Sequence of chain 1.A:
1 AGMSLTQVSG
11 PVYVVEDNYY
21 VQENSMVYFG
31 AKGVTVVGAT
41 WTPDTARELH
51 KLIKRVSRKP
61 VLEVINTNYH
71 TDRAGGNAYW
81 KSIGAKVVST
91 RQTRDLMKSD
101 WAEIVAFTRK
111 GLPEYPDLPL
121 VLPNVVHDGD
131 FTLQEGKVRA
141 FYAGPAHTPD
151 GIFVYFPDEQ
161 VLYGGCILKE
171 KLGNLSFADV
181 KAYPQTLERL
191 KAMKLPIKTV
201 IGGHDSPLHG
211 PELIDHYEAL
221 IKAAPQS

Binding-site contacts:
Ligand atom C82 contacts residue THR108 of chain 1.A at 3.8 Å.
Ligand atom C5 contacts residue ASN174 of chain 1.A at 3.9 Å.
Ligand atom O1 contacts residue PHE107 of chain 1.A at 2.9 Å.
Ligand atom O1 contacts residue ASN174 of chain 1.A at 3.8 Å.
Ligand atom C82 contacts residue TRP41 of chain 1.A at 4.2 Å (hydrophobic).
Ligand atom O21 contacts residue ASN174 of chain 1.A at 3.8 Å.
Ligand atom C2 contacts residue ASN174 of chain 1.A at 3.9 Å.
Ligand atom O22 contacts residue TRP41 of chain 1.A at 3.8 Å.
Ligand atom C101 contacts residue GLY111 of chain 1.A at 3.9 Å.
Ligand atom C7 contacts residue ASP72 of chain 1.A at 3.6 Å.
Ligand atom C82 contacts residue THR71 of chain 1.A at 3.6 Å.
Ligand atom C102 contacts residue THR71 of chain 1.A at 3.3 Å.
Ligand atom C6 contacts residue ASN174 of chain 1.A at 3.9 Å.
Ligand atom C91 contacts residue LEU112 of chain 1.A at 3.4 Å (hydrophobic).
Ligand atom C92 contacts residue PHE107 of chain 1.A at 4.0 Å (hydrophobic).
Ligand atom C91 contacts residue VAL21 of chain 1.A at 3.2 Å (hydrophobic).
Ligand atom S1 contacts residue HIS147 of chain 1.A at 3.5 Å (h-bond).
Ligand atom S1 contacts residue ZN1 of chain 1.B at 2.3 Å.
Ligand atom S1 contacts residue ASN174 of chain 1.A at 4.1 Å.
Ligand atom C102 contacts residue HIS70 of chain 1.A at 4.1 Å.
Ligand atom C7 contacts residue HIS204 of chain 1.A at 3.6 Å.
Ligand atom C1 contacts residue ASN174 of chain 1.A at 3.8 Å.
Ligand atom C102 contacts residue TRP41 of chain 1.A at 3.8 Å (hydrophobic).
Ligand atom C91 contacts residue TRP41 of chain 1.A at 4.1 Å (hydrophobic).
Ligand atom S1 contacts residue CYS166 of chain 1.A at 4.0 Å.
Ligand atom C81 contacts residue LEU112 of chain 1.A at 4.0 Å (hydrophobic).
Ligand atom C92 contacts residue HIS70 of chain 1.A at 3.9 Å.
Ligand atom C92 contacts residue ILE104 of chain 1.A at 2.9 Å (hydrophobic).
Ligand atom C3 contacts residue ASN174 of chain 1.A at 3.9 Å.
Ligand atom C92 contacts residue THR71 of chain 1.A at 3.7 Å.
Ligand atom C4 contacts residue ASN174 of chain 1.A at 3.5 Å.
Ligand atom S1 contacts residue ASP72 of chain 1.A at 3.6 Å.
Ligand atom C101 contacts residue THR108 of chain 1.A at 3.3 Å.
Ligand atom C92 contacts residue THR108 of chain 1.A at 3.5 Å.
Ligand atom S1 contacts residue HIS204 of chain 1.A at 3.4 Å (h-bond).
Ligand atom C101 contacts residue LEU112 of chain 1.A at 3.6 Å (hydrophobic).
Ligand atom C4 contacts residue GLY173 of chain 1.A at 4.0 Å.
Ligand atom P1 contacts residue ASN174 of chain 1.A at 4.0 Å.
Ligand atom C7 contacts residue ZN1 of chain 1.B at 3.2 Å.
Ligand atom C102 contacts residue ASP72 of chain 1.A at 3.2 Å.

This small molecule binds to this protein.
Small molecule (SMILES): CC(C)OP(=O)(OC(C)C)c1ccccc1CS